Sequence of chain 1.A:
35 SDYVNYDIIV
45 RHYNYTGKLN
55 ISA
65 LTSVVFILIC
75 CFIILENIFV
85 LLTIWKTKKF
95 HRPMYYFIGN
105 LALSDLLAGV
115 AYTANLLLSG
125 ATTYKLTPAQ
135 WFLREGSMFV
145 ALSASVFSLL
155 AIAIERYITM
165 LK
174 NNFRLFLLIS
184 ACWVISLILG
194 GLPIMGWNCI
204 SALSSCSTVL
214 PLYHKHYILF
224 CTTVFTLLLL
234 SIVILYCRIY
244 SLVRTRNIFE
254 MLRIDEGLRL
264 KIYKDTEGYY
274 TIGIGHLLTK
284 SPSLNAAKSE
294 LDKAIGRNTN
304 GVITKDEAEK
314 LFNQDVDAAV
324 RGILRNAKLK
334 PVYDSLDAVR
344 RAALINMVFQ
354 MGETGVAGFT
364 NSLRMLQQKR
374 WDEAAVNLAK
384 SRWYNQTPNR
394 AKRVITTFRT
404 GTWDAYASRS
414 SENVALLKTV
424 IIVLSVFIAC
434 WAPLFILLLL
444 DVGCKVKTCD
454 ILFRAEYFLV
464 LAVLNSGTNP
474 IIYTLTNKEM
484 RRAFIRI

The protein below binds the small molecule below.
Small molecule (SMILES): CC(=O)N[C@@H]1[C@@H](O)[C@H](O)[C@@H](CO)O[C@H]1O

Binding-site contacts:
Ligand atom N2 contacts residue ASN48 of chain 1.A at 3.0 Å (h-bond).
Ligand atom C2 contacts residue ASN48 of chain 1.A at 2.5 Å.
Ligand atom C7 contacts residue ASN48 of chain 1.A at 4.1 Å.
Ligand atom O5 contacts residue ASN48 of chain 1.A at 2.3 Å (h-bond).
Ligand atom C1 contacts residue ASN48 of chain 1.A at 1.4 Å.
Ligand atom C5 contacts residue ASN48 of chain 1.A at 3.5 Å.
Ligand atom C4 contacts residue ASN48 of chain 1.A at 4.3 Å.
Ligand atom C8 contacts residue TYR49 of chain 1.A at 4.1 Å (hydrophobic).
Ligand atom O6 contacts residue LEU53 of chain 1.A at 4.4 Å.
Ligand atom C3 contacts residue ASN48 of chain 1.A at 3.9 Å.